Sequence of chain 1.A:
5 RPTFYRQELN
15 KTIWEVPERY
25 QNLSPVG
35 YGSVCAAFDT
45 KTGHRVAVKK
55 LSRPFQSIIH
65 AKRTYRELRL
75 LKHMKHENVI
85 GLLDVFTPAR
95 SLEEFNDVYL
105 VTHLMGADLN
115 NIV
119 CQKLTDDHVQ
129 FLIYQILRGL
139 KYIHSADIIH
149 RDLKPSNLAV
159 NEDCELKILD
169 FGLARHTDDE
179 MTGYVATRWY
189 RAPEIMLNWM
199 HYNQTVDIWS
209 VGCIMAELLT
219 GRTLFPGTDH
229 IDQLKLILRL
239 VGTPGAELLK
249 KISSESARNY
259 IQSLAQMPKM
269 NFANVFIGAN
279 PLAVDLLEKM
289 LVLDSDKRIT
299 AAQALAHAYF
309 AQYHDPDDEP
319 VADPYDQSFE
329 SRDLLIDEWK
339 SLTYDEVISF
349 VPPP

This protein binds this small molecule.
Small molecule (SMILES): N#CCC(=O)N1CCC(Cc2ccccc2)CC1

Binding-site contacts:
Ligand atom N1 contacts residue GLY110 of chain 1.A at 3.9 Å.
Ligand atom O contacts residue HIS107 of chain 1.A at 4.2 Å.
Ligand atom C9 contacts residue LEU167 of chain 1.A at 4.2 Å (hydrophobic).
Ligand atom C10 contacts residue MET109 of chain 1.A at 4.2 Å (hydrophobic).
Ligand atom C3 contacts residue THR106 of chain 1.A at 4.2 Å.
Ligand atom O contacts residue MET109 of chain 1.A at 2.9 Å (h-bond).
Ligand atom C5 contacts residue LEU104 of chain 1.A at 3.7 Å (hydrophobic).
Ligand atom N1 contacts residue MET109 of chain 1.A at 3.8 Å.
Ligand atom C4 contacts residue ALA51 of chain 1.A at 4.2 Å (hydrophobic).
Ligand atom C12 contacts residue MET109 of chain 1.A at 3.1 Å (hydrophobic).
Ligand atom C3 contacts residue LYS53 of chain 1.A at 3.9 Å.
Ligand atom C10 contacts residue ALA51 of chain 1.A at 4.2 Å (hydrophobic).
Ligand atom C5 contacts residue LYS53 of chain 1.A at 4.2 Å.
Ligand atom C11 contacts residue ALA51 of chain 1.A at 3.7 Å (hydrophobic).
Ligand atom C1 contacts residue LEU75 of chain 1.A at 3.8 Å (hydrophobic).
Ligand atom C contacts residue LEU104 of chain 1.A at 3.7 Å (hydrophobic).
Ligand atom C2 contacts residue LYS53 of chain 1.A at 3.7 Å.
Ligand atom C5 contacts residue VAL105 of chain 1.A at 4.2 Å (hydrophobic).
Ligand atom C4 contacts residue THR106 of chain 1.A at 3.7 Å.
Ligand atom C5 contacts residue THR106 of chain 1.A at 3.6 Å.
Ligand atom C10 contacts residue THR106 of chain 1.A at 4.1 Å.
Ligand atom C contacts residue THR106 of chain 1.A at 4.1 Å.
Ligand atom C14 contacts residue LEU108 of chain 1.A at 4.1 Å (hydrophobic).
Ligand atom O contacts residue LEU108 of chain 1.A at 3.5 Å.
Ligand atom C14 contacts residue MET109 of chain 1.A at 3.3 Å (hydrophobic).
Ligand atom C1 contacts residue LYS53 of chain 1.A at 3.9 Å.
Ligand atom N1 contacts residue LEU108 of chain 1.A at 3.6 Å.
Ligand atom C14 contacts residue GLY110 of chain 1.A at 4.2 Å.
Ligand atom C11 contacts residue THR106 of chain 1.A at 3.6 Å.
Ligand atom N contacts residue MET109 of chain 1.A at 3.7 Å.
Ligand atom N1 contacts residue VAL30 of chain 1.A at 4.2 Å.
Ligand atom C2 contacts residue ILE84 of chain 1.A at 4.1 Å (hydrophobic).
Ligand atom C contacts residue LEU75 of chain 1.A at 3.9 Å (hydrophobic).
Ligand atom C1 contacts residue ILE84 of chain 1.A at 4.1 Å (hydrophobic).
Ligand atom C5 contacts residue ALA51 of chain 1.A at 4.3 Å (hydrophobic).
Ligand atom C13 contacts residue MET109 of chain 1.A at 3.3 Å (hydrophobic).
Ligand atom C10 contacts residue HIS107 of chain 1.A at 4.0 Å.
Ligand atom C4 contacts residue LYS53 of chain 1.A at 3.8 Å.
Ligand atom C1 contacts residue GLU71 of chain 1.A at 4.2 Å.
Ligand atom O contacts residue ALA51 of chain 1.A at 3.7 Å.